Binding-site contacts:
Ligand atom O5 contacts residue THR122 of chain 1.A at 3.7 Å.
Ligand atom C8 contacts residue SER160 of chain 1.A at 4.2 Å.
Ligand atom C7 contacts residue ILE158 of chain 1.A at 4.2 Å (hydrophobic).
Ligand atom C4 contacts residue ASN120 of chain 1.A at 4.2 Å.
Ligand atom C2 contacts residue ASN120 of chain 1.A at 2.4 Å.
Ligand atom O6 contacts residue PEG1 of chain 1.N at 4.2 Å.
Ligand atom O6 contacts residue GLY123 of chain 1.A at 4.1 Å.
Ligand atom C1 contacts residue ASN120 of chain 1.A at 1.4 Å.
Ligand atom C3 contacts residue ASN120 of chain 1.A at 3.8 Å.
Ligand atom O7 contacts residue ILE158 of chain 1.A at 4.2 Å.
Ligand atom O7 contacts residue HIS222 of chain 1.A at 3.8 Å.
Ligand atom O6 contacts residue PRO124 of chain 1.A at 3.4 Å.
Ligand atom C5 contacts residue THR122 of chain 1.A at 3.8 Å.
Ligand atom C1 contacts residue PEG1 of chain 1.N at 4.2 Å.
Ligand atom N2 contacts residue ASN120 of chain 1.A at 2.8 Å (h-bond).
Ligand atom O5 contacts residue PEG1 of chain 1.N at 3.7 Å.
Ligand atom O5 contacts residue ASN120 of chain 1.A at 2.4 Å (h-bond).
Ligand atom C7 contacts residue ASN120 of chain 1.A at 3.1 Å.
Ligand atom C8 contacts residue ASN120 of chain 1.A at 4.3 Å.
Ligand atom O6 contacts residue THR122 of chain 1.A at 4.0 Å.
Ligand atom C1 contacts residue THR122 of chain 1.A at 3.7 Å.
Ligand atom C5 contacts residue ASN120 of chain 1.A at 3.7 Å.
Ligand atom C8 contacts residue LEU163 of chain 1.A at 3.9 Å (hydrophobic).
Ligand atom C8 contacts residue ILE158 of chain 1.A at 3.7 Å (hydrophobic).
Ligand atom O7 contacts residue ASN120 of chain 1.A at 3.1 Å (h-bond).

The small molecule below binds the protein below.
Small molecule (SMILES): CC(=O)N[C@@H]1[C@@H](O)[C@H](O)[C@@H](CO)O[C@H]1O

Sequence of chain 1.A:
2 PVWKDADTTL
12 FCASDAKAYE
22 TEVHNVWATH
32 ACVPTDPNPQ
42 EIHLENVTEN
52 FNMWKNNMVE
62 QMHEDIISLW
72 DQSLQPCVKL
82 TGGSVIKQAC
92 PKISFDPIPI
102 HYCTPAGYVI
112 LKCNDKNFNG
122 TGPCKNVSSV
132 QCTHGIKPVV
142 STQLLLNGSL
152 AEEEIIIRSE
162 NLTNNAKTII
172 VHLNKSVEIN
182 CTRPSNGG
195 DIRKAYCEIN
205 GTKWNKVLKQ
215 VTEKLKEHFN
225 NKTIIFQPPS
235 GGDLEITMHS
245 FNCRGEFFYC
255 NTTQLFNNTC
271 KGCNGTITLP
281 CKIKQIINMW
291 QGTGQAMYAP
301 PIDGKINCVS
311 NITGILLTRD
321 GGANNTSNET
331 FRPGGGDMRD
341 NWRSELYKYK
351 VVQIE